This protein binds this small molecule.
Small molecule (SMILES): Cc1cn([C@H]2C[C@H](OP(=O)(O)O)[C@@H](COP(=O)(O)O)O2)c(=O)[nH]c1=O

Sequence of chain 1.A:
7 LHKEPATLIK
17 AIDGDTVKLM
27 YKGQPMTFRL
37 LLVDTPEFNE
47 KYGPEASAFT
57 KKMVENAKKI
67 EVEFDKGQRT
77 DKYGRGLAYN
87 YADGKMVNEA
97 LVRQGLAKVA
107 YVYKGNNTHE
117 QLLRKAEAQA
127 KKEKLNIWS

Binding-site contacts:
Ligand atom C5' contacts residue TYR107 of chain 1.A at 3.6 Å (hydrophobic).
Ligand atom O5P contacts residue TYR107 of chain 1.A at 4.0 Å.
Ligand atom O4P contacts residue ARG35 of chain 1.A at 2.9 Å (salt-bridge).
Ligand atom C2 contacts residue ASP77 of chain 1.A at 4.0 Å.
Ligand atom P1 contacts residue TYR79 of chain 1.A at 3.6 Å.
Ligand atom N3 contacts residue LEU83 of chain 1.A at 3.9 Å.
Ligand atom O4 contacts residue LEU83 of chain 1.A at 3.6 Å.
Ligand atom O6P contacts residue GLU43 of chain 1.A at 4.1 Å.
Ligand atom O5' contacts residue ARG81 of chain 1.A at 3.1 Å (salt-bridge).
Ligand atom C5M contacts residue ARG35 of chain 1.A at 3.7 Å.
Ligand atom C4 contacts residue LEU83 of chain 1.A at 3.7 Å (hydrophobic).
Ligand atom O5P contacts residue ARG35 of chain 1.A at 2.9 Å (salt-bridge).
Ligand atom C5M contacts residue LEU36 of chain 1.A at 4.0 Å (hydrophobic).
Ligand atom P2 contacts residue CA1 of chain 1.B at 4.1 Å.
Ligand atom O2 contacts residue ASP77 of chain 1.A at 3.9 Å.
Ligand atom O4 contacts residue TYR109 of chain 1.A at 3.8 Å.
Ligand atom O2P contacts residue TYR79 of chain 1.A at 2.5 Å (h-bond).
Ligand atom C2 contacts residue TYR109 of chain 1.A at 3.8 Å (hydrophobic).
Ligand atom O5' contacts residue ARG35 of chain 1.A at 3.6 Å.
Ligand atom C3' contacts residue TYR107 of chain 1.A at 3.9 Å (hydrophobic).
Ligand atom O5P contacts residue CA1 of chain 1.B at 3.1 Å.
Ligand atom O5P contacts residue ASP40 of chain 1.A at 3.4 Å (salt-bridge).
Ligand atom C5 contacts residue LEU83 of chain 1.A at 4.1 Å (hydrophobic).
Ligand atom C2' contacts residue TYR109 of chain 1.A at 3.6 Å (hydrophobic).
Ligand atom C2' contacts residue TYR107 of chain 1.A at 3.8 Å (hydrophobic).
Ligand atom C4' contacts residue ARG81 of chain 1.A at 3.8 Å.
Ligand atom C5 contacts residue TYR107 of chain 1.A at 4.0 Å (hydrophobic).
Ligand atom N3 contacts residue TYR109 of chain 1.A at 3.4 Å.
Ligand atom C4 contacts residue TYR109 of chain 1.A at 3.6 Å (hydrophobic).
Ligand atom O4 contacts residue LEU37 of chain 1.A at 3.8 Å.
Ligand atom O1P contacts residue LYS78 of chain 1.A at 2.8 Å (salt-bridge).
Ligand atom O4P contacts residue ARG81 of chain 1.A at 2.8 Å (salt-bridge).
Ligand atom O3' contacts residue LYS78 of chain 1.A at 3.5 Å (salt-bridge).
Ligand atom C5M contacts residue TYR107 of chain 1.A at 3.7 Å (hydrophobic).
Ligand atom C5' contacts residue ARG81 of chain 1.A at 4.1 Å.
Ligand atom O1P contacts residue TYR79 of chain 1.A at 3.5 Å (h-bond).
Ligand atom P2 contacts residue ARG35 of chain 1.A at 3.6 Å.
Ligand atom P2 contacts residue ARG81 of chain 1.A at 4.0 Å.
Ligand atom O4' contacts residue ARG81 of chain 1.A at 3.1 Å (salt-bridge).
Ligand atom P1 contacts residue LYS78 of chain 1.A at 3.8 Å.